A small-molecule ligand and the protein it binds are described below.
Small molecule (SMILES): Cn1ncc(C(=O)N2CCC2)c1C(=O)NCCc1nc(-c2ccccc2)nn1-c1ccccn1

Binding-site contacts:
Ligand atom N8 contacts residue MET267 of chain 1.B at 3.7 Å.
Ligand atom C24 contacts residue PHE283 of chain 1.B at 3.6 Å (hydrophobic).
Ligand atom C5 contacts residue GLU275 of chain 1.B at 3.5 Å.
Ligand atom C34 contacts residue ILE246 of chain 1.B at 3.5 Å (hydrophobic).
Ligand atom C16 contacts residue GLY282 of chain 1.B at 3.4 Å.
Ligand atom N21 contacts residue PHE283 of chain 1.B at 3.5 Å.
Ligand atom C6 contacts residue MET267 of chain 1.B at 3.6 Å (hydrophobic).
Ligand atom C23 contacts residue LEU229 of chain 1.B at 3.6 Å (hydrophobic).
Ligand atom C16 contacts residue PHE283 of chain 1.B at 3.6 Å (hydrophobic).
Ligand atom C25 contacts residue PHE283 of chain 1.B at 3.5 Å (hydrophobic).
Ligand atom C5 contacts residue PRO266 of chain 1.B at 3.6 Å (hydrophobic).
Ligand atom C9 contacts residue TYR247 of chain 1.B at 3.6 Å (hydrophobic).
Ligand atom C13 contacts residue PHE283 of chain 1.B at 3.5 Å (hydrophobic).
Ligand atom N10 contacts residue GLY279 of chain 1.B at 3.2 Å (h-bond).
Ligand atom C2 contacts residue MET267 of chain 1.B at 3.6 Å (hydrophobic).
Ligand atom C12 contacts residue GLY279 of chain 1.B at 3.4 Å.
Ligand atom N11 contacts residue GLY279 of chain 1.B at 3.5 Å.
Ligand atom C32 contacts residue HIS79 of chain 1.B at 3.7 Å.
Ligand atom N20 contacts residue PHE283 of chain 1.B at 3.6 Å.
Ligand atom N17 contacts residue PHE283 of chain 1.B at 3.6 Å.
Ligand atom C6 contacts residue PRO266 of chain 1.B at 3.5 Å (hydrophobic).
Ligand atom C3 contacts residue TYR247 of chain 1.B at 3.6 Å (hydrophobic).
Ligand atom C9 contacts residue GLY279 of chain 1.B at 3.4 Å.
Ligand atom C13 contacts residue GLY279 of chain 1.B at 3.3 Å.
Ligand atom O27 contacts residue GLN280 of chain 1.B at 2.7 Å (h-bond).
Ligand atom C2 contacts residue GLY279 of chain 1.B at 3.7 Å.
Ligand atom C18 contacts residue PHE283 of chain 1.B at 3.5 Å (hydrophobic).
Ligand atom C4 contacts residue GLU275 of chain 1.B at 3.6 Å.
Ligand atom C13 contacts residue GLY282 of chain 1.B at 3.7 Å.
Ligand atom C3 contacts residue MET267 of chain 1.B at 3.7 Å (hydrophobic).
Ligand atom C15 contacts residue PHE283 of chain 1.B at 3.7 Å (hydrophobic).
Ligand atom C1 contacts residue MET267 of chain 1.B at 3.6 Å (hydrophobic).
Ligand atom C7 contacts residue MET267 of chain 1.B at 3.6 Å (hydrophobic).
Ligand atom C19 contacts residue PHE250 of chain 1.B at 3.7 Å (hydrophobic).
Ligand atom N22 contacts residue ILE246 of chain 1.B at 3.6 Å.
Ligand atom C7 contacts residue GLY279 of chain 1.B at 3.4 Å.
Ligand atom C4 contacts residue VAL276 of chain 1.B at 3.7 Å (hydrophobic).
Ligand atom O30 contacts residue PHE283 of chain 1.B at 3.6 Å.
Ligand atom N8 contacts residue TYR247 of chain 1.B at 2.7 Å (h-bond).
Ligand atom N21 contacts residue ILE246 of chain 1.B at 3.5 Å.

Sequence of chain 1.B:
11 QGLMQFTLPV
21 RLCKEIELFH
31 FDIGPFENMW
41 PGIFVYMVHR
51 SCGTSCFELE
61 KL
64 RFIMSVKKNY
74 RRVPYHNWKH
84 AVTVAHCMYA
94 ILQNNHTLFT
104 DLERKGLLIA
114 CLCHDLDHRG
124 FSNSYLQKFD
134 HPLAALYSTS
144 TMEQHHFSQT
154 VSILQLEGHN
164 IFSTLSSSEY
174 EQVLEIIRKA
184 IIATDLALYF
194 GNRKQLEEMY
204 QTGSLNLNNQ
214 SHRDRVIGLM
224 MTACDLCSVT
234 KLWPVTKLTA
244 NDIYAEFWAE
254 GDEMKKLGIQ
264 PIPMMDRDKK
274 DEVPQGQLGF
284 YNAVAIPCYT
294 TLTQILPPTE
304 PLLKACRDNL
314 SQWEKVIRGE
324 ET